Sequence of chain 2.L:
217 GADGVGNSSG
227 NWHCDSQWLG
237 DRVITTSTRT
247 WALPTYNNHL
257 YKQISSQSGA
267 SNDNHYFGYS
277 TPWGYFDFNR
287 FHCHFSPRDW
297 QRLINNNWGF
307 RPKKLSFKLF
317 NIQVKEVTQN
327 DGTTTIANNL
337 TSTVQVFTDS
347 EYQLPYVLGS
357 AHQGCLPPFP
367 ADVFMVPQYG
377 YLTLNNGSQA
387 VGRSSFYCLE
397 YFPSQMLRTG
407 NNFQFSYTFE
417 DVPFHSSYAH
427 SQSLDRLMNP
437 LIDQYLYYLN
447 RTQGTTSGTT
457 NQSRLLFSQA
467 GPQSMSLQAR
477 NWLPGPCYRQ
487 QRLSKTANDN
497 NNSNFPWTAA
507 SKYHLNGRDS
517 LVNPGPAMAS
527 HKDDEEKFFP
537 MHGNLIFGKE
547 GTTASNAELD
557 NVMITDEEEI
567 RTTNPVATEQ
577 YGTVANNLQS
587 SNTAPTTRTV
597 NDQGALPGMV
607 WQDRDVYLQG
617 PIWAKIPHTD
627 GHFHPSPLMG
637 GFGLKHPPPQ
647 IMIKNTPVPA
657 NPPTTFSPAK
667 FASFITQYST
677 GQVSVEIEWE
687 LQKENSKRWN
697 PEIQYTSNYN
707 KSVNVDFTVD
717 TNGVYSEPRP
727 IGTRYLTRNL

This small molecule binds to this protein.
Small molecule (SMILES): Nc1ncnc2c1ncn2[C@H]1C[C@H](O)[C@@H](COP(=O)(O)O)O1

Binding-site contacts:
Ligand atom O2P contacts residue PHE629 of chain 2.L at 4.0 Å.
Ligand atom N6 contacts residue VAL418 of chain 2.L at 3.6 Å.
Ligand atom C8 contacts residue HIS630 of chain 2.L at 3.4 Å.
Ligand atom C5 contacts residue PRO419 of chain 2.L at 4.2 Å (hydrophobic).
Ligand atom N7 contacts residue SER632 of chain 2.L at 3.8 Å.
Ligand atom C6 contacts residue PRO419 of chain 2.L at 4.4 Å (hydrophobic).
Ligand atom N6 contacts residue PRO633 of chain 2.L at 4.1 Å.
Ligand atom C6 contacts residue SER632 of chain 2.L at 4.3 Å.
Ligand atom C8 contacts residue PRO419 of chain 2.L at 4.3 Å (hydrophobic).
Ligand atom O2P contacts residue HIS628 of chain 2.L at 4.3 Å.
Ligand atom C5 contacts residue SER632 of chain 2.L at 4.3 Å.
Ligand atom N7 contacts residue PRO419 of chain 2.L at 4.4 Å.
Ligand atom O5' contacts residue PHE629 of chain 2.L at 4.2 Å.
Ligand atom N6 contacts residue GLY637 of chain 2.L at 4.1 Å.
Ligand atom O4' contacts residue PRO631 of chain 2.L at 3.8 Å.
Ligand atom N9 contacts residue PRO419 of chain 2.L at 4.2 Å.
Ligand atom O2P contacts residue PRO631 of chain 2.L at 3.8 Å.
Ligand atom C4 contacts residue PRO419 of chain 2.L at 4.2 Å (hydrophobic).
Ligand atom N1 contacts residue ILE622 of chain 2.L at 4.4 Å.
Ligand atom C5 contacts residue PRO631 of chain 2.L at 4.4 Å (hydrophobic).
Ligand atom N1 contacts residue VAL418 of chain 2.L at 3.8 Å.
Ligand atom N3 contacts residue PRO419 of chain 2.L at 4.3 Å.
Ligand atom N9 contacts residue HIS630 of chain 2.L at 4.2 Å.
Ligand atom O5' contacts residue PRO631 of chain 2.L at 4.1 Å.
Ligand atom C2' contacts residue PRO419 of chain 2.L at 4.0 Å (hydrophobic).
Ligand atom C4 contacts residue PRO631 of chain 2.L at 4.4 Å (hydrophobic).
Ligand atom C6 contacts residue VAL418 of chain 2.L at 3.8 Å (hydrophobic).
Ligand atom C2 contacts residue PRO419 of chain 2.L at 4.4 Å (hydrophobic).
Ligand atom N7 contacts residue HIS630 of chain 2.L at 4.1 Å.
Ligand atom N1 contacts residue GLY639 of chain 2.L at 2.9 Å (h-bond).
Ligand atom O4' contacts residue HIS630 of chain 2.L at 4.4 Å.
Ligand atom C1' contacts residue HIS630 of chain 2.L at 4.0 Å.
Ligand atom C6 contacts residue GLY639 of chain 2.L at 3.7 Å.
Ligand atom N6 contacts residue GLY639 of chain 2.L at 2.8 Å (h-bond).
Ligand atom N6 contacts residue SER632 of chain 2.L at 3.9 Å.
Ligand atom N6 contacts residue PHE638 of chain 2.L at 3.8 Å.
Ligand atom N1 contacts residue PRO631 of chain 2.L at 4.2 Å.
Ligand atom C6 contacts residue PRO631 of chain 2.L at 4.0 Å (hydrophobic).
Ligand atom N6 contacts residue PRO631 of chain 2.L at 3.9 Å.
Ligand atom C2 contacts residue GLY639 of chain 2.L at 3.7 Å.